Binding-site contacts:
Ligand atom C8 contacts residue LYS143 of chain 38.F at 2.7 Å.
Ligand atom N9 contacts residue TRP47 of chain 38.F at 3.3 Å.
Ligand atom N9 contacts residue LYS143 of chain 38.F at 3.2 Å (salt-bridge).
Ligand atom O4' contacts residue TRP47 of chain 38.F at 3.4 Å.
Ligand atom C2' contacts residue GLU140 of chain 38.F at 3.0 Å.
Ligand atom C2 contacts residue TRP47 of chain 38.F at 3.4 Å (hydrophobic).
Ligand atom O4' contacts residue LYS143 of chain 38.F at 4.4 Å.
Ligand atom C6 contacts residue TRP47 of chain 38.F at 3.7 Å (hydrophobic).
Ligand atom C1' contacts residue GLU140 of chain 38.F at 2.7 Å.
Ligand atom O2' contacts residue LYS143 of chain 38.F at 3.8 Å.
Ligand atom N7 contacts residue TRP47 of chain 38.F at 3.6 Å.
Ligand atom N1 contacts residue TRP47 of chain 38.F at 3.7 Å.
Ligand atom O4' contacts residue GLU140 of chain 38.F at 3.0 Å (salt-bridge).
Ligand atom N3 contacts residue TRP47 of chain 38.F at 3.4 Å.
Ligand atom C4' contacts residue GLU140 of chain 38.F at 3.4 Å.
Ligand atom C2' contacts residue LYS143 of chain 38.F at 3.7 Å.
Ligand atom C1' contacts residue LYS143 of chain 38.F at 3.2 Å.
Ligand atom N9 contacts residue GLU140 of chain 38.F at 4.1 Å.
Ligand atom C4 contacts residue TRP47 of chain 38.F at 3.3 Å (hydrophobic).
Ligand atom O2' contacts residue GLU140 of chain 38.F at 2.3 Å (salt-bridge).
Ligand atom C5' contacts residue ARG90 of chain 38.F at 4.3 Å.
Ligand atom N7 contacts residue LYS143 of chain 38.F at 3.8 Å.
Ligand atom C3' contacts residue GLU140 of chain 38.F at 3.8 Å.
Ligand atom O3' contacts residue GLU140 of chain 38.F at 4.4 Å.
Ligand atom C5 contacts residue TRP47 of chain 38.F at 3.8 Å (hydrophobic).
Ligand atom N6 contacts residue TRP47 of chain 38.F at 4.2 Å.
Ligand atom C1' contacts residue TRP47 of chain 38.F at 3.7 Å (hydrophobic).
Ligand atom C8 contacts residue TRP47 of chain 38.F at 3.6 Å (hydrophobic).
Ligand atom O4' contacts residue LYS143 of chain 38.F at 4.2 Å.

Sequence of chain 38.F:
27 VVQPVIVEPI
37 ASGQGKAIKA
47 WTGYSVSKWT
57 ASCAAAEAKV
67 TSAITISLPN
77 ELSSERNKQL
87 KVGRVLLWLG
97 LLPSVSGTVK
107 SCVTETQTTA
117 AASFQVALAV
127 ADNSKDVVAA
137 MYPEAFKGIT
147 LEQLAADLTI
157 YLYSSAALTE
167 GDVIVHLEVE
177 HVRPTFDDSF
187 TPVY

The protein below binds the small molecule below.
Small molecule (SMILES): Nc1ncnc2c1ncn2[C@@H]1O[C@H]([C@@H]2O[C@@H]3[C@H](O[P](=O)(O)O2)[C@@H](CO[P](=O)(O)O[C@H]2[C@@H](O)[C@H](n4cnc5c(N)ncnc54)O[C@@H]2COP(=O)=O)O[C@H]3n2ccc(=O)[nH]c2=O)[C@@H](O[P](=O)(O)OC[C@H]2O[C@@H](n3ccc(=O)[nH]c3=O)[C@H](O)[C@@H]2O)[C@H]1O